Sequence of chain 1.C:
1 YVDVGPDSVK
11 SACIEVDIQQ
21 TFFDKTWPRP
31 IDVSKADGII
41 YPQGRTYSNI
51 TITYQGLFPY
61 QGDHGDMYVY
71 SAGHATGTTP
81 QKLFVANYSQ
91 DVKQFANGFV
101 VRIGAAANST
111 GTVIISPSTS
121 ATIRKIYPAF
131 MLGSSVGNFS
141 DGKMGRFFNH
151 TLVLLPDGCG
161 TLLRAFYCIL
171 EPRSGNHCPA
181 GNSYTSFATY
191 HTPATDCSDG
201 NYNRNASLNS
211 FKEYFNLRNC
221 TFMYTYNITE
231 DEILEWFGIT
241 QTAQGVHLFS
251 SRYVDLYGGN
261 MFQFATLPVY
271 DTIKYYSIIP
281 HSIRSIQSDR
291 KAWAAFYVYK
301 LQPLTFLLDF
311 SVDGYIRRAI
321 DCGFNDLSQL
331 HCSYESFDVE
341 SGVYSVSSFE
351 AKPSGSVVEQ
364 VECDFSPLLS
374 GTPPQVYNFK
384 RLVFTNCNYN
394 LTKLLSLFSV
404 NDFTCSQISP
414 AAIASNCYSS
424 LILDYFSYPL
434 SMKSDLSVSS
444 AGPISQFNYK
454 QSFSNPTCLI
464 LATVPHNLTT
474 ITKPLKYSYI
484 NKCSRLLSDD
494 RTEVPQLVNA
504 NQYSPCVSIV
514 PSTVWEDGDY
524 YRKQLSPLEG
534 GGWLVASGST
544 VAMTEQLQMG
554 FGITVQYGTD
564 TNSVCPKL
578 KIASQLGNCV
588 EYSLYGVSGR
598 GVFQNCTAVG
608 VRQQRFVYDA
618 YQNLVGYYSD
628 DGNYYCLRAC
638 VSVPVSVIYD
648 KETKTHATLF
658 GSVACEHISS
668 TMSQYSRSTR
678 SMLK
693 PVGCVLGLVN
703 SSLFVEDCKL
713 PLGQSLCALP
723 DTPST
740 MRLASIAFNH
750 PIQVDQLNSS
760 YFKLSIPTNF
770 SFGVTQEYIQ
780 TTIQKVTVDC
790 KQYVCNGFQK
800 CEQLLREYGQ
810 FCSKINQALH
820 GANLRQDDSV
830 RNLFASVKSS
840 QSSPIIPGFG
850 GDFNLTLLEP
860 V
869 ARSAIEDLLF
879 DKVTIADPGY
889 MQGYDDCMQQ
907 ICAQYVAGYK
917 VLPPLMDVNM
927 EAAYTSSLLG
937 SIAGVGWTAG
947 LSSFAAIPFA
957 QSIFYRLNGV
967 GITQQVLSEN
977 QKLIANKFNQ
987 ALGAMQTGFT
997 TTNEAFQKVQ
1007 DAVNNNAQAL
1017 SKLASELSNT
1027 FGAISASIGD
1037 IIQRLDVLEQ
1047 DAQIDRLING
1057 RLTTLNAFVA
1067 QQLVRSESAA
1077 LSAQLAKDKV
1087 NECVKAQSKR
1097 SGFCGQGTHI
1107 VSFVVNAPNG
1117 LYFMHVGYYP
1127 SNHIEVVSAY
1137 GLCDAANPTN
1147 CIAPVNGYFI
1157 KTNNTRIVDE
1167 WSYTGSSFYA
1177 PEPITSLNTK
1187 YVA

A protein and the small-molecule ligand that binds it are described below.
Small molecule (SMILES): CC(=O)N[C@@H]1[C@@H](O)[C@H](O)[C@@H](CO)O[C@H]1O

Binding-site contacts:
Ligand atom O6 contacts residue ALA107 of chain 1.C at 3.6 Å.
Ligand atom C1 contacts residue GLU232 of chain 1.C at 3.9 Å.
Ligand atom C5 contacts residue ASN108 of chain 1.C at 2.0 Å.
Ligand atom C1 contacts residue ASN108 of chain 1.C at 3.5 Å.
Ligand atom O5 contacts residue ASN108 of chain 1.C at 2.1 Å (h-bond).
Ligand atom C4 contacts residue ASN108 of chain 1.C at 3.5 Å.
Ligand atom C6 contacts residue ALA107 of chain 1.C at 4.3 Å (hydrophobic).
Ligand atom C6 contacts residue ASN108 of chain 1.C at 2.6 Å.
Ligand atom C3 contacts residue ASN108 of chain 1.C at 4.3 Å.
Ligand atom O6 contacts residue ASN108 of chain 1.C at 2.8 Å (h-bond).
Ligand atom O4 contacts residue ASN108 of chain 1.C at 3.9 Å.
Ligand atom C6 contacts residue GLU232 of chain 1.C at 4.2 Å.
Ligand atom O5 contacts residue GLU232 of chain 1.C at 4.0 Å.
Ligand atom C1 contacts residue ILE233 of chain 1.C at 4.3 Å (hydrophobic).